Binding-site contacts:
Ligand atom C2 contacts residue 9WM1 of chain 1.G at 1.3 Å.
Ligand atom F1 contacts residue GLU38 of chain 1.A at 3.3 Å.
Ligand atom F1 contacts residue 9WM1 of chain 1.G at 0.8 Å.
Ligand atom O10 contacts residue 9WM1 of chain 1.G at 0.5 Å (h-bond).
Ligand atom C7 contacts residue 9WM1 of chain 1.G at 0.4 Å.
Ligand atom C3 contacts residue TYR324 of chain 1.A at 2.4 Å (hydrophobic).
Ligand atom C4 contacts residue TYR324 of chain 1.A at 3.4 Å (hydrophobic).
Ligand atom C10 contacts residue 9WM1 of chain 1.G at 0.4 Å.
Ligand atom O1B contacts residue TYR324 of chain 1.A at 3.0 Å.
Ligand atom C2 contacts residue GLU197 of chain 1.A at 3.4 Å.
Ligand atom O1B contacts residue ARG37 of chain 1.A at 2.9 Å (salt-bridge).
Ligand atom C9 contacts residue 9WM1 of chain 1.G at 0.7 Å.
Ligand atom O1A contacts residue ARG212 of chain 1.A at 3.0 Å (salt-bridge).
Ligand atom C1 contacts residue TYR324 of chain 1.A at 2.3 Å (hydrophobic).
Ligand atom O10 contacts residue ARG71 of chain 1.A at 3.1 Å (salt-bridge).
Ligand atom C3 contacts residue 9WM1 of chain 1.G at 0.9 Å.
Ligand atom C3 contacts residue GLU38 of chain 1.A at 3.2 Å.
Ligand atom C1 contacts residue 9WM1 of chain 1.G at 0.7 Å.
Ligand atom O7 contacts residue 9WM1 of chain 1.G at 0.7 Å (h-bond).
Ligand atom O8 contacts residue GLU196 of chain 1.A at 2.8 Å (salt-bridge).
Ligand atom C6 contacts residue TYR324 of chain 1.A at 3.2 Å (hydrophobic).
Ligand atom C6 contacts residue 9WM1 of chain 1.G at 0.2 Å.
Ligand atom O9 contacts residue GLU196 of chain 1.A at 2.6 Å (salt-bridge).
Ligand atom O6 contacts residue 9WM1 of chain 1.G at 0.5 Å (h-bond).
Ligand atom F1 contacts residue ARG37 of chain 1.A at 2.9 Å.
Ligand atom C4 contacts residue GLU38 of chain 1.A at 3.3 Å.
Ligand atom C5 contacts residue 9WM1 of chain 1.G at 0.3 Å.
Ligand atom C2 contacts residue TYR324 of chain 1.A at 1.4 Å (hydrophobic).
Ligand atom O1A contacts residue ARG290 of chain 1.A at 2.8 Å (salt-bridge).
Ligand atom O6 contacts residue TYR324 of chain 1.A at 2.5 Å (h-bond).
Ligand atom O1B contacts residue ARG290 of chain 1.A at 2.8 Å (salt-bridge).
Ligand atom O1A contacts residue 9WM1 of chain 1.G at 0.4 Å (h-bond).
Ligand atom C8 contacts residue 9WM1 of chain 1.G at 0.3 Å.
Ligand atom C11 contacts residue 9WM1 of chain 1.G at 0.5 Å.
Ligand atom O1B contacts residue 9WM1 of chain 1.G at 0.6 Å (h-bond).
Ligand atom O9 contacts residue 9WM1 of chain 1.G at 0.5 Å (h-bond).
Ligand atom O1A contacts residue TYR324 of chain 1.A at 3.0 Å (h-bond).
Ligand atom N5 contacts residue 9WM1 of chain 1.G at 0.2 Å (h-bond).
Ligand atom C4 contacts residue 9WM1 of chain 1.G at 0.4 Å.
Ligand atom O8 contacts residue 9WM1 of chain 1.G at 0.3 Å (h-bond).

Sequence of chain 1.A:
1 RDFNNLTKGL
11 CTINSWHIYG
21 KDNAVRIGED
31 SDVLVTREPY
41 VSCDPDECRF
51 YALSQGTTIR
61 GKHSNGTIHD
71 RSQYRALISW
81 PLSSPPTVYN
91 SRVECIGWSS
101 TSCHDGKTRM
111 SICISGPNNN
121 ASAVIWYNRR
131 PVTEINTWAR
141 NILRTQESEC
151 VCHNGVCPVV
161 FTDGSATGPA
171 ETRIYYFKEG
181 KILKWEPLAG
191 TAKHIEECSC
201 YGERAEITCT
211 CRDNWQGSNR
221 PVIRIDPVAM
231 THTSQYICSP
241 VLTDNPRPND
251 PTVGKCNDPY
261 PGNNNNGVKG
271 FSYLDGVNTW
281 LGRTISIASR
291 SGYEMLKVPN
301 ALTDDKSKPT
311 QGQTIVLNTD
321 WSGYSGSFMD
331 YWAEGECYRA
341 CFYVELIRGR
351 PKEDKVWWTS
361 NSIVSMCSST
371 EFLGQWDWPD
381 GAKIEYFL

The protein below binds the small molecule below.
Small molecule (SMILES): CC(=O)N[C@@H]1C[C@@H](F)[C@@H](C(=O)O)O[C@H]1[C@H](O)[C@H](O)CO